Binding-site contacts:
Ligand atom C18 contacts residue LEU223 of chain 1.C at 3.4 Å (hydrophobic).
Ligand atom C5 contacts residue PHE164 of chain 1.C at 3.9 Å (hydrophobic).
Ligand atom C21 contacts residue PHE1 of chain 1.J at 4.3 Å (hydrophobic).
Ligand atom C7 contacts residue GLN161 of chain 1.C at 4.0 Å.
Ligand atom C18 contacts residue LEU160 of chain 1.C at 3.8 Å (hydrophobic).
Ligand atom C6 contacts residue PHE164 of chain 1.C at 4.0 Å (hydrophobic).
Ligand atom O26 contacts residue PHE1 of chain 1.J at 3.4 Å (h-bond).
Ligand atom O25 contacts residue PHE1 of chain 1.J at 3.2 Å (h-bond).
Ligand atom C24 contacts residue PHE1 of chain 1.J at 3.8 Å (hydrophobic).
Ligand atom O7 contacts residue GLN161 of chain 1.C at 3.6 Å.
Ligand atom O26 contacts residue ARG156 of chain 1.C at 3.9 Å.
Ligand atom C4 contacts residue PHE164 of chain 1.C at 4.4 Å (hydrophobic).
Ligand atom O25 contacts residue ARG156 of chain 1.C at 3.0 Å (salt-bridge).
Ligand atom C2 contacts residue PHE164 of chain 1.C at 4.5 Å (hydrophobic).
Ligand atom C16 contacts residue LYS157 of chain 1.C at 4.0 Å.
Ligand atom C24 contacts residue ARG156 of chain 1.C at 3.3 Å.
Ligand atom C15 contacts residue LYS157 of chain 1.C at 4.0 Å.
Ligand atom C14 contacts residue LEU160 of chain 1.C at 4.0 Å (hydrophobic).
Ligand atom C6 contacts residue LEU160 of chain 1.C at 4.4 Å (hydrophobic).
Ligand atom C15 contacts residue LEU160 of chain 1.C at 4.1 Å (hydrophobic).
Ligand atom C19 contacts residue PHE219 of chain 1.C at 3.9 Å (hydrophobic).
Ligand atom C19 contacts residue PHE164 of chain 1.C at 3.2 Å (hydrophobic).
Ligand atom C6 contacts residue GLN161 of chain 1.C at 3.9 Å.
Ligand atom C23 contacts residue ARG156 of chain 1.C at 3.2 Å.
Ligand atom C16 contacts residue LEU160 of chain 1.C at 4.4 Å (hydrophobic).
Ligand atom C10 contacts residue PHE164 of chain 1.C at 4.4 Å (hydrophobic).

Sequence of chain 1.C:
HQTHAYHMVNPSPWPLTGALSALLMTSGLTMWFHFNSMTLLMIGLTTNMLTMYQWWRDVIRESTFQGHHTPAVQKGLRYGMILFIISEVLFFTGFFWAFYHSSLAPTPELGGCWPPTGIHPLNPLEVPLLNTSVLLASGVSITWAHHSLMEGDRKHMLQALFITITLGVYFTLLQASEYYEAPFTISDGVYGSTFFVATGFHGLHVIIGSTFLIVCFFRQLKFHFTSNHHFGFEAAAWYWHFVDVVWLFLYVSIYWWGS

Sequence of chain 1.J:
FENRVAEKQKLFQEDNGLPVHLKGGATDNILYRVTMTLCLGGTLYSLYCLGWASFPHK

A protein and the small-molecule ligand that binds it are described below.
Small molecule (SMILES): C[C@H](CCC(=O)O)[C@H]1CC[C@H]2[C@@H]3[C@H](O)C[C@@H]4C[C@H](O)CC[C@]4(C)[C@H]3C[C@H](O)[C@]12C